The small molecule below binds the protein below.
Small molecule (SMILES): CC(=O)N[C@H]1[C@H]([C@H](O)[C@H](O)CO)O[C@@](O)(C(=O)O)C[C@@H]1O

Binding-site contacts:
Ligand atom C11 contacts residue ASN55 of chain 28.A at 3.2 Å.
Ligand atom O10 contacts residue SER256 of chain 20.A at 3.5 Å (h-bond).
Ligand atom C11 contacts residue SER256 of chain 20.A at 4.3 Å.
Ligand atom C5 contacts residue ASN231 of chain 20.A at 4.5 Å.
Ligand atom C2 contacts residue ASN284 of chain 28.A at 3.9 Å.
Ligand atom C10 contacts residue ASN55 of chain 28.A at 3.8 Å.
Ligand atom C2 contacts residue THR286 of chain 28.A at 4.2 Å.
Ligand atom O1B contacts residue ARG232 of chain 20.A at 2.5 Å (salt-bridge).
Ligand atom O4 contacts residue VAL257 of chain 20.A at 3.1 Å.
Ligand atom O1B contacts residue ASN284 of chain 28.A at 3.7 Å.
Ligand atom O1A contacts residue THR286 of chain 28.A at 4.2 Å.
Ligand atom C11 contacts residue GLY254 of chain 20.A at 3.6 Å.
Ligand atom C1 contacts residue ARG232 of chain 20.A at 3.6 Å.
Ligand atom O2 contacts residue TRP287 of chain 28.A at 4.5 Å.
Ligand atom O4 contacts residue TRP287 of chain 28.A at 4.1 Å.
Ligand atom O2 contacts residue ASN284 of chain 28.A at 3.0 Å (h-bond).
Ligand atom C11 contacts residue ALA253 of chain 20.A at 3.6 Å (hydrophobic).
Ligand atom O1A contacts residue ASN284 of chain 28.A at 4.5 Å.
Ligand atom O10 contacts residue SER52 of chain 28.A at 4.4 Å.
Ligand atom C3 contacts residue ASN231 of chain 20.A at 3.9 Å.
Ligand atom C3 contacts residue THR286 of chain 28.A at 3.5 Å.
Ligand atom O4 contacts residue ASN231 of chain 20.A at 4.2 Å.
Ligand atom C1 contacts residue ASN284 of chain 28.A at 3.8 Å.
Ligand atom C2 contacts residue ASN231 of chain 20.A at 4.0 Å.
Ligand atom O2 contacts residue THR286 of chain 28.A at 4.0 Å.
Ligand atom C1 contacts residue ASN231 of chain 20.A at 3.6 Å.
Ligand atom O1A contacts residue ARG232 of chain 20.A at 3.5 Å.
Ligand atom C4 contacts residue ASN231 of chain 20.A at 3.5 Å.
Ligand atom O2 contacts residue ASN231 of chain 20.A at 4.2 Å.
Ligand atom C4 contacts residue VAL257 of chain 20.A at 4.4 Å (hydrophobic).
Ligand atom O2 contacts residue ARG232 of chain 20.A at 4.5 Å.
Ligand atom O1A contacts residue ASN231 of chain 20.A at 2.7 Å (h-bond).
Ligand atom C3 contacts residue TRP287 of chain 28.A at 4.1 Å (hydrophobic).
Ligand atom O10 contacts residue ASN55 of chain 28.A at 3.4 Å (h-bond).
Ligand atom C10 contacts residue SER256 of chain 20.A at 4.2 Å.
Ligand atom O1B contacts residue ASN231 of chain 20.A at 4.3 Å.

Sequence of chain 20.A:
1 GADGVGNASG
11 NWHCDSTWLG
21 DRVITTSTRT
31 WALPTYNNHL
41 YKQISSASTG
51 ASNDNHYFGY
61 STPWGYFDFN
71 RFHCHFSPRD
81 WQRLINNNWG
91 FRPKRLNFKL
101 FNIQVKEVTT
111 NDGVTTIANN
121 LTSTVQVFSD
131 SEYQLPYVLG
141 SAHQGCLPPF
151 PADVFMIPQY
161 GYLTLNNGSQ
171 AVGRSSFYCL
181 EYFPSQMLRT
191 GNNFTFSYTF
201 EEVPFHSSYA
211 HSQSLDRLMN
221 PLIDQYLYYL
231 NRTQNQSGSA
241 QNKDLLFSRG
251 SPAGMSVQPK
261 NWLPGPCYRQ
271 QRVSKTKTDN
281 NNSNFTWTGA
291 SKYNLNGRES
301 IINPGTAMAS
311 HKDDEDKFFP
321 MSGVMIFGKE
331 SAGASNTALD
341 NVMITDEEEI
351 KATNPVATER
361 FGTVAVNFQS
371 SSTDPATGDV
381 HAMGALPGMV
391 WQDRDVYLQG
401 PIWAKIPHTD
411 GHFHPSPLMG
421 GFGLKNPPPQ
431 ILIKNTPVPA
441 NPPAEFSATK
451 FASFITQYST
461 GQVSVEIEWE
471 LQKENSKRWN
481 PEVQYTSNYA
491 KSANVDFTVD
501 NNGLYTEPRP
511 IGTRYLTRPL

Sequence of chain 28.A:
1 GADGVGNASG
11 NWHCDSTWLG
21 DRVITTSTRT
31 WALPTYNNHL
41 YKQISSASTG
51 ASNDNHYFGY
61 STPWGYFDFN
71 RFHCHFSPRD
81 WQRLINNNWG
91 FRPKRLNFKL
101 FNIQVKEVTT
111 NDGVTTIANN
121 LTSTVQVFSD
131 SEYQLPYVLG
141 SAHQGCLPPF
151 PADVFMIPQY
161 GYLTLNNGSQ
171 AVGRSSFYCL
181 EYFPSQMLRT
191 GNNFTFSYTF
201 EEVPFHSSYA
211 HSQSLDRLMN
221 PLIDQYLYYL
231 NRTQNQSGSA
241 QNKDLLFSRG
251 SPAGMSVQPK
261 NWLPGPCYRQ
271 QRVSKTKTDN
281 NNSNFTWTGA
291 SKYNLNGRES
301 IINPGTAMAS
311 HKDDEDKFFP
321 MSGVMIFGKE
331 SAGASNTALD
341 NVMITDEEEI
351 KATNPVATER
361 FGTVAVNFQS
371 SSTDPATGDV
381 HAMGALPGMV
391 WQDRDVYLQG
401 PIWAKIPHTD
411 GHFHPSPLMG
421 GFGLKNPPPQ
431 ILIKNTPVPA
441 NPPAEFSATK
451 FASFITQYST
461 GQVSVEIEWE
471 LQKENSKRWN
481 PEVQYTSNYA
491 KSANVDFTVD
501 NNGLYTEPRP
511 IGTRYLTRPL